Sequence of chain 1.A:
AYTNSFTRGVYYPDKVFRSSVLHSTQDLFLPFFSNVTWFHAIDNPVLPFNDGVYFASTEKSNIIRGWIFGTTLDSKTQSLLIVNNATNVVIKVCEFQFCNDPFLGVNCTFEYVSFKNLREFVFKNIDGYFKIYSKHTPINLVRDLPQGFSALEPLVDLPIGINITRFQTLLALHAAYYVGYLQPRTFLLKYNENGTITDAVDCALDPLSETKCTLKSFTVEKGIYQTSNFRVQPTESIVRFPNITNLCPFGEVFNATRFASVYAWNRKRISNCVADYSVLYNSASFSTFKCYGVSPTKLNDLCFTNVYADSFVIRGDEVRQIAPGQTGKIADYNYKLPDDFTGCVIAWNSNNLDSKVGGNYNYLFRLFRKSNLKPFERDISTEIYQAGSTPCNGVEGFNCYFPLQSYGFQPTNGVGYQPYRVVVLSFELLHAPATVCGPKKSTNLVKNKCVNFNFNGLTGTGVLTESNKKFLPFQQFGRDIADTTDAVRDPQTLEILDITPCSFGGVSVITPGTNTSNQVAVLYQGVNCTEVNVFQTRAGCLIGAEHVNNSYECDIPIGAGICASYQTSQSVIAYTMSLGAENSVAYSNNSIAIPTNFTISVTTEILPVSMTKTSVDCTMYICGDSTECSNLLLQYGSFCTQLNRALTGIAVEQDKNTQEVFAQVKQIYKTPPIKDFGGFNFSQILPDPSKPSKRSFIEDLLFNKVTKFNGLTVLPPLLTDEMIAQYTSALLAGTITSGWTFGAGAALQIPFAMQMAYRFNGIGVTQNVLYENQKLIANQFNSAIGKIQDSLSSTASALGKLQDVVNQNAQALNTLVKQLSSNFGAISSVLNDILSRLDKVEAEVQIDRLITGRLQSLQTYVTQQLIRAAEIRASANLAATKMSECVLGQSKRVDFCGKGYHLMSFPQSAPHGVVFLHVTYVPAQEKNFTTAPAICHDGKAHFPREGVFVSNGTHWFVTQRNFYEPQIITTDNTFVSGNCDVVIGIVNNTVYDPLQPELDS

Binding-site contacts:
Ligand atom O7 contacts residue ASN61 of chain 1.A at 2.9 Å (h-bond).
Ligand atom C8 contacts residue ASN61 of chain 1.A at 4.4 Å.
Ligand atom C5 contacts residue ASN61 of chain 1.A at 3.7 Å.
Ligand atom O5 contacts residue TYR28 of chain 1.A at 4.2 Å.
Ligand atom C7 contacts residue ASN61 of chain 1.A at 3.1 Å.
Ligand atom C1 contacts residue ASN61 of chain 1.A at 1.4 Å.
Ligand atom O7 contacts residue TYR28 of chain 1.A at 3.8 Å.
Ligand atom O5 contacts residue ASN61 of chain 1.A at 2.3 Å (h-bond).
Ligand atom C4 contacts residue ASN61 of chain 1.A at 4.2 Å.
Ligand atom C2 contacts residue ASN61 of chain 1.A at 2.5 Å.
Ligand atom N2 contacts residue ASN61 of chain 1.A at 3.0 Å (h-bond).
Ligand atom C3 contacts residue ASN61 of chain 1.A at 3.8 Å.

This small molecule binds to this protein.
Small molecule (SMILES): CC(=O)N[C@@H]1[C@@H](O)[C@H](O)[C@@H](CO)O[C@H]1O